Sequence of chain 1.A:
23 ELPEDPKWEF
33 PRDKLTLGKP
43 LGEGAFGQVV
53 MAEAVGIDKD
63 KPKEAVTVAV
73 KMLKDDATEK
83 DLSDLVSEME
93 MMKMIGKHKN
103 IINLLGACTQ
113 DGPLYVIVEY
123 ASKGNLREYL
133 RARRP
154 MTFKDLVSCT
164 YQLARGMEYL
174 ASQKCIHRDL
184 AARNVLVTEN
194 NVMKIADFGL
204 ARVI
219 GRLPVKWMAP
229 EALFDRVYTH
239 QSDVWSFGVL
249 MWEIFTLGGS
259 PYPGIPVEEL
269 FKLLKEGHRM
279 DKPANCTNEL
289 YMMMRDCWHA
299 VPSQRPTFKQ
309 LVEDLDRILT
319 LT

A protein and the small-molecule ligand that binds it are described below.
Small molecule (SMILES): Nc1ncnc2c1ncn2[C@@H]1O[C@H](CO[P](=O)(O)O[P](=O)(O)NP(=O)(O)O)[C@@H](O)[C@H]1O

Binding-site contacts:
Ligand atom C6 contacts residue ALA123 of chain 1.A at 4.0 Å (hydrophobic).
Ligand atom N1 contacts residue ALA71 of chain 1.A at 3.6 Å.
Ligand atom C1' contacts residue LEU43 of chain 1.A at 3.7 Å (hydrophobic).
Ligand atom O2' contacts residue LEU43 of chain 1.A at 4.0 Å.
Ligand atom N6 contacts residue GLU121 of chain 1.A at 2.8 Å (salt-bridge).
Ligand atom N6 contacts residue ALA71 of chain 1.A at 3.4 Å.
Ligand atom N3 contacts residue ALA123 of chain 1.A at 3.8 Å.
Ligand atom C5 contacts residue VAL51 of chain 1.A at 4.0 Å (hydrophobic).
Ligand atom O4' contacts residue GLY44 of chain 1.A at 3.6 Å.
Ligand atom C2' contacts residue LEU189 of chain 1.A at 4.0 Å (hydrophobic).
Ligand atom C2 contacts residue TYR122 of chain 1.A at 3.7 Å (hydrophobic).
Ligand atom N1 contacts residue ALA123 of chain 1.A at 3.0 Å (h-bond).
Ligand atom C2 contacts residue ALA123 of chain 1.A at 3.0 Å (hydrophobic).
Ligand atom O4' contacts residue LEU43 of chain 1.A at 3.7 Å.
Ligand atom C8 contacts residue VAL51 of chain 1.A at 3.7 Å (hydrophobic).
Ligand atom PB contacts residue ASP200 of chain 1.A at 3.2 Å.
Ligand atom C2 contacts residue LEU43 of chain 1.A at 3.9 Å (hydrophobic).
Ligand atom PA contacts residue ASP200 of chain 1.A at 3.9 Å.
Ligand atom O3' contacts residue ASN127 of chain 1.A at 3.5 Å (h-bond).
Ligand atom O4' contacts residue VAL51 of chain 1.A at 3.9 Å.
Ligand atom C5 contacts residue LEU189 of chain 1.A at 3.5 Å (hydrophobic).
Ligand atom N1 contacts residue TYR122 of chain 1.A at 3.8 Å.
Ligand atom PG contacts residue ASN187 of chain 1.A at 3.5 Å.
Ligand atom C6 contacts residue LEU189 of chain 1.A at 3.5 Å (hydrophobic).
Ligand atom O3A contacts residue ASP200 of chain 1.A at 3.5 Å (salt-bridge).
Ligand atom N7 contacts residue LEU189 of chain 1.A at 3.5 Å.
Ligand atom N7 contacts residue VAL51 of chain 1.A at 3.9 Å.
Ligand atom O5' contacts residue VAL51 of chain 1.A at 3.8 Å.
Ligand atom N6 contacts residue VAL120 of chain 1.A at 3.5 Å.
Ligand atom O1A contacts residue ASP200 of chain 1.A at 3.0 Å (salt-bridge).
Ligand atom O1G contacts residue ASP182 of chain 1.A at 3.8 Å.
Ligand atom N3 contacts residue LEU43 of chain 1.A at 4.0 Å.
Ligand atom O1G contacts residue ASN187 of chain 1.A at 2.6 Å (h-bond).
Ligand atom N3B contacts residue ASP200 of chain 1.A at 3.0 Å (salt-bridge).
Ligand atom C6 contacts residue ALA71 of chain 1.A at 3.5 Å (hydrophobic).
Ligand atom O1G contacts residue ARG186 of chain 1.A at 3.1 Å (salt-bridge).
Ligand atom N6 contacts residue LEU189 of chain 1.A at 3.6 Å.
Ligand atom N3B contacts residue ASN187 of chain 1.A at 3.4 Å (h-bond).
Ligand atom O2B contacts residue ASP200 of chain 1.A at 2.9 Å (salt-bridge).
Ligand atom C6 contacts residue GLU121 of chain 1.A at 3.9 Å.